Binding-site contacts:
Ligand atom N19 contacts residue GLU106 of chain 1.A at 4.0 Å.
Ligand atom C5 contacts residue GLN92 of chain 1.A at 2.5 Å.
Ligand atom O21 contacts residue THR199 of chain 1.A at 4.2 Å.
Ligand atom C4 contacts residue HIS94 of chain 1.A at 3.4 Å.
Ligand atom O3 contacts residue ZN1 of chain 1.B at 3.7 Å.
Ligand atom C12 contacts residue PHE130 of chain 1.A at 4.0 Å (hydrophobic).
Ligand atom C contacts residue PHE130 of chain 1.A at 4.1 Å (hydrophobic).
Ligand atom C18 contacts residue ILE91 of chain 1.A at 4.2 Å (hydrophobic).
Ligand atom C9 contacts residue GLN92 of chain 1.A at 4.2 Å.
Ligand atom C3 contacts residue HIS94 of chain 1.A at 4.2 Å.
Ligand atom O20 contacts residue HIS119 of chain 1.A at 3.9 Å.
Ligand atom C contacts residue VAL121 of chain 1.A at 3.8 Å (hydrophobic).
Ligand atom O3 contacts residue THR199 of chain 1.A at 4.2 Å.
Ligand atom O3 contacts residue HIS94 of chain 1.A at 3.6 Å.
Ligand atom N19 contacts residue ZN1 of chain 1.B at 2.0 Å.
Ligand atom C2 contacts residue THR199 of chain 1.A at 3.4 Å.
Ligand atom C6 contacts residue GLN92 of chain 1.A at 2.1 Å.
Ligand atom O20 contacts residue HIS94 of chain 1.A at 3.2 Å.
Ligand atom O21 contacts residue THR198 of chain 1.A at 2.8 Å (h-bond).
Ligand atom C10 contacts residue GLN92 of chain 1.A at 3.8 Å.
Ligand atom C7 contacts residue ASN67 of chain 1.A at 2.8 Å.
Ligand atom C18 contacts residue PHE130 of chain 1.A at 3.8 Å (hydrophobic).
Ligand atom C7 contacts residue GLN92 of chain 1.A at 2.4 Å.
Ligand atom C8 contacts residue GLN92 of chain 1.A at 3.8 Å.
Ligand atom C1 contacts residue LEU197 of chain 1.A at 4.3 Å (hydrophobic).
Ligand atom C6 contacts residue ASN67 of chain 1.A at 3.0 Å.
Ligand atom O20 contacts residue VAL121 of chain 1.A at 3.6 Å.
Ligand atom S22 contacts residue HIS94 of chain 1.A at 3.8 Å.
Ligand atom O21 contacts residue LEU197 of chain 1.A at 3.1 Å.
Ligand atom N19 contacts residue HIS96 of chain 1.A at 3.4 Å (h-bond).
Ligand atom C4 contacts residue GLN92 of chain 1.A at 3.1 Å.
Ligand atom N19 contacts residue THR198 of chain 1.A at 2.6 Å (h-bond).
Ligand atom N19 contacts residue HIS94 of chain 1.A at 3.4 Å (h-bond).
Ligand atom N19 contacts residue HIS119 of chain 1.A at 3.4 Å (h-bond).
Ligand atom O20 contacts residue ZN1 of chain 1.B at 3.2 Å.
Ligand atom S22 contacts residue ZN1 of chain 1.B at 3.1 Å.
Ligand atom C contacts residue GLN92 of chain 1.A at 2.5 Å.
Ligand atom S22 contacts residue THR198 of chain 1.A at 3.8 Å.
Ligand atom C3 contacts residue LEU197 of chain 1.A at 4.3 Å (hydrophobic).
Ligand atom C8 contacts residue ASN67 of chain 1.A at 4.0 Å.

Sequence of chain 1.A:
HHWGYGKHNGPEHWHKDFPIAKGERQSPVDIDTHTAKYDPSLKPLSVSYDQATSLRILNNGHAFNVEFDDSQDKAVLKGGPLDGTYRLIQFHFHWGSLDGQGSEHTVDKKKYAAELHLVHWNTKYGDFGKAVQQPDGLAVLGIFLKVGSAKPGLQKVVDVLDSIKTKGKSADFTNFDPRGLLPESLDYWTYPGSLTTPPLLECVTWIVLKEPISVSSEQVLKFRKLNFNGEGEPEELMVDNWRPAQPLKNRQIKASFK

This protein binds this small molecule.
Small molecule (SMILES): C[C@@]12CC[C@@H]3C(=C1CC[C@H](OS(N)(=O)=O)C2)CC[C@@H]1CC(=O)C[C@]13C